The protein below binds the small molecule below.
Small molecule (SMILES): CC(=O)N[C@H]1[C@H](O[C@H]2[C@H](O)[C@@H](NC(C)=O)CO[C@@H]2CO)O[C@H](CO)[C@@H](O[C@@H]2O[C@H](CO[C@H]3O[C@H](CO)[C@@H](O)[C@H](O)[C@@H]3O[C@@H]3O[C@H](CO)[C@@H](O)[C@H](O)[C@H]3NC(C)=O)[C@@H](O)[C@H](O[C@H]3O[C@H](CO)[C@@H](O)[C@H](O)[C@@H]3O[C@@H]3O[C@H](CO)[C@@H](O)[C@H](O)[C@H]3NC(C)=O)[C@@H]2O)[C@@H]1O

Binding-site contacts:
Ligand atom C6 contacts residue PHE9 of chain 2.A at 3.8 Å (hydrophobic).
Ligand atom C5 contacts residue ASN63 of chain 2.A at 3.5 Å.
Ligand atom C6 contacts residue GLN61 of chain 2.A at 3.5 Å.
Ligand atom C6 contacts residue PHE7 of chain 2.A at 4.0 Å (hydrophobic).
Ligand atom O5 contacts residue PHE9 of chain 2.A at 4.0 Å.
Ligand atom O7 contacts residue ASP31 of chain 2.A at 3.4 Å (salt-bridge).
Ligand atom O4 contacts residue LYS12 of chain 2.A at 3.3 Å (salt-bridge).
Ligand atom O6 contacts residue PHE9 of chain 2.A at 3.3 Å.
Ligand atom C6 contacts residue PHE7 of chain 2.A at 3.5 Å (hydrophobic).
Ligand atom C1 contacts residue PHE7 of chain 2.A at 3.7 Å (hydrophobic).
Ligand atom C5 contacts residue PHE9 of chain 2.A at 3.7 Å (hydrophobic).
Ligand atom O3 contacts residue LYS12 of chain 2.A at 3.6 Å.
Ligand atom N2 contacts residue ASN63 of chain 2.A at 3.0 Å (h-bond).
Ligand atom C1 contacts residue ASN63 of chain 2.A at 1.4 Å.
Ligand atom O7 contacts residue VAL30 of chain 2.A at 3.4 Å.
Ligand atom C7 contacts residue ASP31 of chain 2.A at 3.5 Å.
Ligand atom C2 contacts residue ASP31 of chain 2.A at 3.7 Å.
Ligand atom C7 contacts residue ASN63 of chain 2.A at 3.8 Å.
Ligand atom C2 contacts residue PHE9 of chain 2.A at 3.6 Å (hydrophobic).
Ligand atom O5 contacts residue ASN63 of chain 2.A at 2.2 Å (h-bond).
Ligand atom O5 contacts residue PHE7 of chain 2.A at 3.7 Å.
Ligand atom C2 contacts residue PHE7 of chain 2.A at 3.8 Å (hydrophobic).
Ligand atom C3 contacts residue ASP31 of chain 2.A at 3.9 Å.
Ligand atom O6 contacts residue ARG67 of chain 2.A at 3.5 Å (salt-bridge).
Ligand atom O3 contacts residue ARG67 of chain 2.A at 4.0 Å.
Ligand atom C3 contacts residue ASN63 of chain 2.A at 3.8 Å.
Ligand atom C4 contacts residue PHE7 of chain 2.A at 3.9 Å (hydrophobic).
Ligand atom C4 contacts residue LYS12 of chain 2.A at 4.0 Å.
Ligand atom C6 contacts residue PHE9 of chain 2.A at 3.9 Å (hydrophobic).
Ligand atom C5 contacts residue PHE9 of chain 2.A at 4.1 Å (hydrophobic).
Ligand atom C6 contacts residue THR26 of chain 2.A at 3.6 Å.
Ligand atom C7 contacts residue ARG67 of chain 2.A at 3.9 Å.
Ligand atom O7 contacts residue LYS100 of chain 2.A at 4.1 Å.
Ligand atom O4 contacts residue VAL30 of chain 2.A at 3.7 Å.
Ligand atom C8 contacts residue ARG67 of chain 2.A at 3.9 Å.
Ligand atom C2 contacts residue ASN63 of chain 2.A at 2.5 Å.
Ligand atom C1 contacts residue PHE9 of chain 2.A at 4.0 Å (hydrophobic).
Ligand atom C1 contacts residue PHE9 of chain 2.A at 3.5 Å (hydrophobic).
Ligand atom O7 contacts residue ARG67 of chain 2.A at 3.2 Å (salt-bridge).
Ligand atom N2 contacts residue ASP31 of chain 2.A at 2.7 Å (salt-bridge).

Sequence of chain 2.A:
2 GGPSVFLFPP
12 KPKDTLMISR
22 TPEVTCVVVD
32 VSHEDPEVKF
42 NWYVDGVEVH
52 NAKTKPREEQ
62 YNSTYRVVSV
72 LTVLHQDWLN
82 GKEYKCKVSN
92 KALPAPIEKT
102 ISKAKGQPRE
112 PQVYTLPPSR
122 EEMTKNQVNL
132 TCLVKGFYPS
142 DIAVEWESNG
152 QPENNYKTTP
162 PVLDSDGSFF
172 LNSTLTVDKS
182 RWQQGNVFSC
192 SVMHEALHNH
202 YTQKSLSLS